Binding-site contacts:
Ligand atom CAC contacts residue PHE99 of chain 1.A at 3.9 Å (hydrophobic).
Ligand atom CAB contacts residue LEU31 of chain 1.A at 4.0 Å (hydrophobic).
Ligand atom CAJ contacts residue LEU31 of chain 1.A at 3.8 Å (hydrophobic).
Ligand atom CAK contacts residue PRO32 of chain 1.A at 3.6 Å (hydrophobic).
Ligand atom CAD contacts residue VAL37 of chain 1.A at 3.6 Å (hydrophobic).
Ligand atom CAC contacts residue ARG95 of chain 1.A at 3.5 Å.
Ligand atom CAS contacts residue VAL96 of chain 1.A at 3.8 Å (hydrophobic).
Ligand atom CAH contacts residue VAL96 of chain 1.A at 3.9 Å (hydrophobic).
Ligand atom OAE contacts residue VAL96 of chain 1.A at 3.9 Å.
Ligand atom CAU contacts residue PRO32 of chain 1.A at 3.9 Å (hydrophobic).
Ligand atom OAG contacts residue ARG95 of chain 1.A at 3.7 Å.
Ligand atom CAD contacts residue PHE33 of chain 1.A at 3.9 Å (hydrophobic).
Ligand atom CAM contacts residue PRO32 of chain 1.A at 3.5 Å (hydrophobic).
Ligand atom NAO contacts residue LEU42 of chain 1.A at 3.5 Å.
Ligand atom CAT contacts residue LEU31 of chain 1.A at 3.3 Å (hydrophobic).
Ligand atom CAJ contacts residue PRO32 of chain 1.A at 3.6 Å (hydrophobic).
Ligand atom OAE contacts residue ASN90 of chain 1.A at 2.9 Å (h-bond).
Ligand atom NAO contacts residue PRO32 of chain 1.A at 4.0 Å.
Ligand atom OAP contacts residue LEU31 of chain 1.A at 3.5 Å.
Ligand atom CAW contacts residue VAL96 of chain 1.A at 3.9 Å (hydrophobic).
Ligand atom CAX contacts residue LEU31 of chain 1.A at 3.5 Å (hydrophobic).
Ligand atom OAF contacts residue GLN35 of chain 1.A at 3.3 Å (h-bond).
Ligand atom CAY contacts residue PRO32 of chain 1.A at 3.8 Å (hydrophobic).
Ligand atom CAT contacts residue GLN35 of chain 1.A at 3.9 Å.
Ligand atom CAL contacts residue LEU31 of chain 1.A at 4.1 Å (hydrophobic).
Ligand atom CAD contacts residue PRO32 of chain 1.A at 3.5 Å (hydrophobic).
Ligand atom CAS contacts residue ASN90 of chain 1.A at 3.9 Å.
Ligand atom CBA contacts residue LEU42 of chain 1.A at 3.8 Å (hydrophobic).
Ligand atom OAF contacts residue LEU31 of chain 1.A at 3.8 Å.
Ligand atom OAE contacts residue TYR47 of chain 1.A at 4.0 Å.
Ligand atom OAG contacts residue VAL96 of chain 1.A at 3.9 Å.
Ligand atom OAR contacts residue LEU42 of chain 1.A at 3.7 Å.
Ligand atom CAV contacts residue PRO32 of chain 1.A at 3.5 Å (hydrophobic).
Ligand atom CAL contacts residue PRO32 of chain 1.A at 4.0 Å (hydrophobic).
Ligand atom CAJ contacts residue GLN35 of chain 1.A at 3.7 Å.
Ligand atom CAH contacts residue ASN90 of chain 1.A at 3.5 Å.
Ligand atom CAZ contacts residue LEU42 of chain 1.A at 3.6 Å (hydrophobic).
Ligand atom CAX contacts residue PRO32 of chain 1.A at 3.9 Å (hydrophobic).
Ligand atom CAI contacts residue VAL96 of chain 1.A at 3.9 Å (hydrophobic).
Ligand atom CAS contacts residue VAL37 of chain 1.A at 3.8 Å (hydrophobic).

A small-molecule ligand and the protein it binds are described below.
Small molecule (SMILES): CCOc1ccc(C(C)=O)cc1Nc1cc(C(=O)OC)cc(C(=O)OC)c1

Sequence of chain 1.A:
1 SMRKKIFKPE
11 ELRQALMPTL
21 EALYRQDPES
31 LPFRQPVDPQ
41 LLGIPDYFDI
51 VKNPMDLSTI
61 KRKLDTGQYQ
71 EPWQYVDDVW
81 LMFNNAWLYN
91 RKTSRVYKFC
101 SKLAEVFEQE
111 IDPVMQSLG